Sequence of chain 1.B:
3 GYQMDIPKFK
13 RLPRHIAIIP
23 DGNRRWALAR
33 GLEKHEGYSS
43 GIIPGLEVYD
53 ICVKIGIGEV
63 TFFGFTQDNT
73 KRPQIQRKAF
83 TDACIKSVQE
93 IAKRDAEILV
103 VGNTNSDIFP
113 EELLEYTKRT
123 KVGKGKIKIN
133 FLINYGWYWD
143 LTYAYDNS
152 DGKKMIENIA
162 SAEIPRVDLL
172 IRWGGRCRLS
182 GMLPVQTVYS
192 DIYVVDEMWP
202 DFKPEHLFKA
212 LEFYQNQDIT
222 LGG

This protein binds this small molecule.
Small molecule (SMILES): CC(C)=CCC/C(C)=C/CC/C(C)=C/COC[C@@H](O)CO

Binding-site contacts:
Ligand atom C6 contacts residue FQ01 of chain 1.N at 0.6 Å.
Ligand atom C3 contacts residue FQ01 of chain 1.N at 1.0 Å.
Ligand atom C2 contacts residue FQ01 of chain 1.N at 1.1 Å.
Ligand atom C8 contacts residue FQF1 of chain 1.O at 0.5 Å.
Ligand atom C13 contacts residue FQF1 of chain 1.O at 0.2 Å.
Ligand atom C3 contacts residue FQF1 of chain 1.O at 1.1 Å.
Ligand atom O6 contacts residue FQ01 of chain 1.N at 0.8 Å (h-bond).
Ligand atom C12 contacts residue FQF1 of chain 1.O at 0.2 Å.
Ligand atom C19 contacts residue FQ01 of chain 1.N at 0.1 Å.
Ligand atom C11 contacts residue FQ01 of chain 1.N at 0.9 Å.
Ligand atom C1 contacts residue FQ01 of chain 1.N at 0.8 Å.
Ligand atom O1 contacts residue FQ01 of chain 1.N at 0.7 Å.
Ligand atom C14 contacts residue FQ01 of chain 1.N at 0.9 Å.
Ligand atom C20 contacts residue FQF1 of chain 1.O at 0.1 Å.
Ligand atom O5 contacts residue FQ01 of chain 1.N at 0.7 Å (h-bond).
Ligand atom C15 contacts residue FQ01 of chain 1.N at 0.3 Å.
Ligand atom C17 contacts residue FQF1 of chain 1.O at 0.0 Å.
Ligand atom C17 contacts residue FQ01 of chain 1.N at 0.1 Å.
Ligand atom C9 contacts residue FQ01 of chain 1.N at 0.6 Å.
Ligand atom C6 contacts residue FQF1 of chain 1.O at 0.7 Å.
Ligand atom C12 contacts residue FQ01 of chain 1.N at 0.5 Å.
Ligand atom C19 contacts residue FQF1 of chain 1.O at 0.0 Å.
Ligand atom C16 contacts residue FQF1 of chain 1.O at 0.1 Å.
Ligand atom C18 contacts residue FQF1 of chain 1.O at 0.0 Å.
Ligand atom C20 contacts residue FQ01 of chain 1.N at 0.1 Å.
Ligand atom C18 contacts residue FQ01 of chain 1.N at 0.1 Å.
Ligand atom C16 contacts residue FQ01 of chain 1.N at 0.1 Å.
Ligand atom C13 contacts residue FQ01 of chain 1.N at 0.3 Å.
Ligand atom C14 contacts residue FQF1 of chain 1.O at 0.3 Å.
Ligand atom O5 contacts residue FQF1 of chain 1.O at 0.7 Å.
Ligand atom C7 contacts residue FQ01 of chain 1.N at 0.5 Å.
Ligand atom C10 contacts residue FQ01 of chain 1.N at 0.9 Å.
Ligand atom C10 contacts residue FQF1 of chain 1.O at 0.5 Å.
Ligand atom C7 contacts residue FQF1 of chain 1.O at 0.5 Å.
Ligand atom C15 contacts residue FQF1 of chain 1.O at 0.1 Å.
Ligand atom C2 contacts residue FQF1 of chain 1.O at 0.9 Å.
Ligand atom O6 contacts residue FQF1 of chain 1.O at 1.0 Å (h-bond).
Ligand atom C9 contacts residue FQF1 of chain 1.O at 0.4 Å.
Ligand atom C11 contacts residue FQF1 of chain 1.O at 0.4 Å.
Ligand atom C8 contacts residue FQ01 of chain 1.N at 0.6 Å.